Binding-site contacts:
Ligand atom NAC contacts residue VAL100 of chain 1.D at 3.8 Å.
Ligand atom SAT contacts residue LEU172 of chain 1.D at 3.9 Å.
Ligand atom NAC contacts residue ALA64 of chain 1.D at 3.4 Å.
Ligand atom NAQ contacts residue LEU119 of chain 1.D at 3.5 Å (h-bond).
Ligand atom CAI contacts residue VAL51 of chain 1.D at 3.8 Å (hydrophobic).
Ligand atom CBB contacts residue ALA64 of chain 1.D at 3.8 Å (hydrophobic).
Ligand atom SAT contacts residue ILE43 of chain 1.D at 3.7 Å.
Ligand atom NAQ contacts residue ALA64 of chain 1.D at 3.8 Å.
Ligand atom NAC contacts residue GLU117 of chain 1.D at 2.7 Å (salt-bridge).
Ligand atom NAR contacts residue ILE43 of chain 1.D at 3.7 Å.
Ligand atom CAV contacts residue GLU117 of chain 1.D at 3.9 Å.
Ligand atom OAS contacts residue ILE43 of chain 1.D at 3.5 Å.
Ligand atom CAV contacts residue LEU172 of chain 1.D at 3.7 Å (hydrophobic).
Ligand atom CAO contacts residue ASN122 of chain 1.D at 3.9 Å.
Ligand atom CAO contacts residue ASP125 of chain 1.D at 3.9 Å.
Ligand atom CAV contacts residue ALA64 of chain 1.D at 3.4 Å (hydrophobic).
Ligand atom NBD contacts residue ASP125 of chain 1.D at 3.8 Å.
Ligand atom NBC contacts residue ASP125 of chain 1.D at 3.7 Å.
Ligand atom NAQ contacts residue LEU172 of chain 1.D at 3.5 Å.
Ligand atom CAG contacts residue VAL51 of chain 1.D at 3.5 Å (hydrophobic).
Ligand atom CAH contacts residue VAL184 of chain 1.D at 3.6 Å (hydrophobic).
Ligand atom CAA contacts residue SER120 of chain 1.D at 3.1 Å.
Ligand atom OAD contacts residue PHE116 of chain 1.D at 3.7 Å.
Ligand atom CBA contacts residue ILE43 of chain 1.D at 3.7 Å (hydrophobic).
Ligand atom CBA contacts residue LEU119 of chain 1.D at 4.0 Å (hydrophobic).
Ligand atom CBB contacts residue LEU172 of chain 1.D at 3.9 Å (hydrophobic).
Ligand atom OAS contacts residue MET118 of chain 1.D at 3.2 Å.
Ligand atom CAY contacts residue LEU119 of chain 1.D at 4.0 Å (hydrophobic).
Ligand atom CAY contacts residue ILE43 of chain 1.D at 3.9 Å (hydrophobic).
Ligand atom CAN contacts residue ASP125 of chain 1.D at 3.5 Å.
Ligand atom CAA contacts residue MET118 of chain 1.D at 3.2 Å (hydrophobic).
Ligand atom CAY contacts residue SER120 of chain 1.D at 4.0 Å.
Ligand atom OAS contacts residue SER120 of chain 1.D at 3.7 Å.
Ligand atom CAZ contacts residue ILE43 of chain 1.D at 3.8 Å (hydrophobic).
Ligand atom CAZ contacts residue SER120 of chain 1.D at 3.7 Å.
Ligand atom CAG contacts residue LYS66 of chain 1.D at 3.8 Å.
Ligand atom CBA contacts residue LEU172 of chain 1.D at 3.6 Å (hydrophobic).
Ligand atom OAS contacts residue LEU119 of chain 1.D at 4.0 Å.
Ligand atom NAR contacts residue LEU119 of chain 1.D at 3.2 Å (h-bond).
Ligand atom CAP contacts residue ASP125 of chain 1.D at 3.9 Å.

Sequence of chain 1.D:
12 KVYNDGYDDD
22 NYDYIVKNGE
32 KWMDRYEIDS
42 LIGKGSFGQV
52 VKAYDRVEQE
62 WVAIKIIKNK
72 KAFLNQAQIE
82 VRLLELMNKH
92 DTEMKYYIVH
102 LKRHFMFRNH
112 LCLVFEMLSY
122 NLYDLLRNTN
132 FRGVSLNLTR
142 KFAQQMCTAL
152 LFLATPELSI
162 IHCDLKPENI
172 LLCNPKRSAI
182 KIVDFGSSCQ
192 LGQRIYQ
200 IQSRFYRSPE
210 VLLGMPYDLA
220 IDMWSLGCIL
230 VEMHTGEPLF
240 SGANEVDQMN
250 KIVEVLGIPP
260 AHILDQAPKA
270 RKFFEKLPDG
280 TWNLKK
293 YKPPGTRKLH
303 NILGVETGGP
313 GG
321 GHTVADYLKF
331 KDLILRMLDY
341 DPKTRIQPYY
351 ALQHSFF

This small molecule binds to this protein.
Small molecule (SMILES): COc1cc(N2CCN(C)CC2)ccc1Nc1nc(N)c(C(=O)c2ccccc2)s1